Sequence of chain 2.D:
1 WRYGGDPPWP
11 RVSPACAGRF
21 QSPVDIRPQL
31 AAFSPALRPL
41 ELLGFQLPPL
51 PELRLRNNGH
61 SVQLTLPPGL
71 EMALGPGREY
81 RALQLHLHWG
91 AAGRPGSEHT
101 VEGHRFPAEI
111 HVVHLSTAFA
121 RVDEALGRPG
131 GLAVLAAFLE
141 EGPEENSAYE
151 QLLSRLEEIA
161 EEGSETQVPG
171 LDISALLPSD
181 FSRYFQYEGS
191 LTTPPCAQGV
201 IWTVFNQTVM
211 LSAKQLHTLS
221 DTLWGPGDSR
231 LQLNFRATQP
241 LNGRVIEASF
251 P

Binding-site contacts:
Ligand atom C24 contacts residue SER61 of chain 2.D at 3.6 Å.
Ligand atom C6 contacts residue VAL113 of chain 2.D at 3.8 Å (hydrophobic).
Ligand atom C19 contacts residue THR193 of chain 2.D at 3.8 Å.
Ligand atom C15 contacts residue PRO194 of chain 2.D at 3.4 Å (hydrophobic).
Ligand atom N1 contacts residue HIS111 of chain 2.D at 3.3 Å (h-bond).
Ligand atom C6 contacts residue LEU191 of chain 2.D at 3.8 Å (hydrophobic).
Ligand atom S2 contacts residue HIS86 of chain 2.D at 3.8 Å.
Ligand atom O3 contacts residue THR192 of chain 2.D at 2.9 Å (h-bond).
Ligand atom C24 contacts residue ASN58 of chain 2.D at 3.8 Å.
Ligand atom C8 contacts residue GLN84 of chain 2.D at 3.7 Å.
Ligand atom CL1 contacts residue LEU191 of chain 2.D at 3.7 Å.
Ligand atom O25 contacts residue GLN63 of chain 2.D at 2.8 Å (h-bond).
Ligand atom C10 contacts residue THR193 of chain 2.D at 3.7 Å.
Ligand atom O4 contacts residue ZN1 of chain 2.L at 3.0 Å.
Ligand atom O25 contacts residue ASN58 of chain 2.D at 2.7 Å (h-bond).
Ligand atom N1 contacts residue ZN1 of chain 2.L at 1.9 Å.
Ligand atom C18 contacts residue J8N1 of chain 2.N at 3.4 Å.
Ligand atom S12 contacts residue GLN84 of chain 2.D at 3.5 Å (h-bond).
Ligand atom S2 contacts residue ZN1 of chain 2.L at 3.0 Å.
Ligand atom N1 contacts residue HIS88 of chain 2.D at 3.4 Å (h-bond).
Ligand atom O20 contacts residue GLN84 of chain 2.D at 3.1 Å (h-bond).
Ligand atom C7 contacts residue LEU191 of chain 2.D at 3.9 Å (hydrophobic).
Ligand atom C9 contacts residue THR193 of chain 2.D at 3.8 Å.
Ligand atom O4 contacts residue HIS86 of chain 2.D at 3.5 Å.
Ligand atom O3 contacts residue TRP202 of chain 2.D at 3.3 Å.
Ligand atom C10 contacts residue HIS86 of chain 2.D at 3.3 Å.
Ligand atom C5 contacts residue HIS86 of chain 2.D at 3.6 Å.
Ligand atom N1 contacts residue HIS86 of chain 2.D at 3.1 Å (h-bond).
Ligand atom C23 contacts residue HIS60 of chain 2.D at 3.8 Å.
Ligand atom O20 contacts residue GLN63 of chain 2.D at 3.4 Å (h-bond).
Ligand atom N1 contacts residue THR192 of chain 2.D at 2.9 Å (h-bond).
Ligand atom C24 contacts residue HIS86 of chain 2.D at 3.6 Å.
Ligand atom CL1 contacts residue VAL134 of chain 2.D at 3.5 Å.
Ligand atom S12 contacts residue J8N1 of chain 2.N at 3.4 Å (h-bond).
Ligand atom N21 contacts residue THR193 of chain 2.D at 3.0 Å (h-bond).
Ligand atom S2 contacts residue THR192 of chain 2.D at 3.9 Å.
Ligand atom C9 contacts residue HIS86 of chain 2.D at 3.9 Å.
Ligand atom O3 contacts residue LEU191 of chain 2.D at 3.5 Å.
Ligand atom O4 contacts residue TRP202 of chain 2.D at 3.6 Å.
Ligand atom O4 contacts residue HIS111 of chain 2.D at 3.3 Å (h-bond).

This small molecule binds to this protein.
Small molecule (SMILES): NS(=O)(=O)c1cc(C(=O)NCCCO)c(Sc2ccccc2)cc1Cl